Sequence of chain 1.A:
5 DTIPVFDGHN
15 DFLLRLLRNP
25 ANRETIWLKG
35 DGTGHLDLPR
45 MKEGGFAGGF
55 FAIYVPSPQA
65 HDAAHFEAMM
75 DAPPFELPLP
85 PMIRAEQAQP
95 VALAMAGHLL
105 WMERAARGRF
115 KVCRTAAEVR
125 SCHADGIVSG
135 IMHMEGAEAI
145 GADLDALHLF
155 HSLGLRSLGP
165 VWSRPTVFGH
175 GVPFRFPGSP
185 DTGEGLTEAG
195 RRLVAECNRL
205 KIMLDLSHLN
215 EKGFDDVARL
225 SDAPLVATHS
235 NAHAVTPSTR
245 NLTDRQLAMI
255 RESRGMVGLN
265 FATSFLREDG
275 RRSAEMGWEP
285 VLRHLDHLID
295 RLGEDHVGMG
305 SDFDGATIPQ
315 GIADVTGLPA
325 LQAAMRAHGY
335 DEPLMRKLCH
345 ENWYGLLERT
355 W

Binding-site contacts:
Ligand atom P contacts residue ASP306 of chain 1.A at 3.7 Å.
Ligand atom C2 contacts residue ZN1 of chain 1.D at 3.1 Å.
Ligand atom P contacts residue ZN1 of chain 1.E at 2.8 Å.
Ligand atom O31 contacts residue GLU139 of chain 1.A at 3.3 Å (salt-bridge).
Ligand atom O62 contacts residue HIS212 of chain 1.A at 3.2 Å (h-bond).
Ligand atom C1 contacts residue HIS65 of chain 1.A at 3.2 Å.
Ligand atom O61 contacts residue PHE178 of chain 1.A at 3.1 Å.
Ligand atom C6 contacts residue PHE269 of chain 1.A at 3.8 Å (hydrophobic).
Ligand atom O32 contacts residue TRP166 of chain 1.A at 2.7 Å (h-bond).
Ligand atom O61 contacts residue PHE269 of chain 1.A at 3.3 Å.
Ligand atom C4 contacts residue ASP306 of chain 1.A at 3.2 Å.
Ligand atom N1 contacts residue ASP15 of chain 1.A at 3.1 Å (salt-bridge).
Ligand atom N1 contacts residue ZN1 of chain 1.D at 2.3 Å.
Ligand atom O62 contacts residue ZN1 of chain 1.E at 2.2 Å.
Ligand atom O32 contacts residue HIS212 of chain 1.A at 3.0 Å (h-bond).
Ligand atom O32 contacts residue ZN1 of chain 1.E at 2.2 Å.
Ligand atom O32 contacts residue GLU139 of chain 1.A at 3.2 Å (salt-bridge).
Ligand atom O31 contacts residue ZN1 of chain 1.E at 2.4 Å.
Ligand atom O31 contacts residue HIS13 of chain 1.A at 3.2 Å (h-bond).
Ligand atom P contacts residue ZN1 of chain 1.D at 3.2 Å.
Ligand atom C6 contacts residue ZN1 of chain 1.E at 3.2 Å.
Ligand atom C5 contacts residue ASP306 of chain 1.A at 3.6 Å.
Ligand atom N1 contacts residue TYR58 of chain 1.A at 3.4 Å.
Ligand atom O31 contacts residue ASP306 of chain 1.A at 2.7 Å (salt-bridge).
Ligand atom C7 contacts residue PHE269 of chain 1.A at 3.8 Å (hydrophobic).
Ligand atom C1 contacts residue TYR58 of chain 1.A at 3.7 Å (hydrophobic).
Ligand atom C6 contacts residue HIS212 of chain 1.A at 3.5 Å.
Ligand atom O61 contacts residue HIS212 of chain 1.A at 3.1 Å.
Ligand atom C2 contacts residue ASP15 of chain 1.A at 3.4 Å.
Ligand atom O62 contacts residue HIS233 of chain 1.A at 3.2 Å (h-bond).
Ligand atom O61 contacts residue ARG244 of chain 1.A at 2.7 Å (salt-bridge).
Ligand atom O31 contacts residue ASP15 of chain 1.A at 3.1 Å (salt-bridge).
Ligand atom O62 contacts residue ASP306 of chain 1.A at 3.0 Å (salt-bridge).
Ligand atom O62 contacts residue ARG244 of chain 1.A at 3.0 Å (salt-bridge).
Ligand atom C4 contacts residue GLY309 of chain 1.A at 3.2 Å.
Ligand atom N1 contacts residue GLU139 of chain 1.A at 3.1 Å (salt-bridge).
Ligand atom C6 contacts residue ARG244 of chain 1.A at 3.6 Å.
Ligand atom C6 contacts residue ASP306 of chain 1.A at 3.5 Å.
Ligand atom O31 contacts residue HIS233 of chain 1.A at 3.5 Å (h-bond).
Ligand atom O31 contacts residue ZN1 of chain 1.D at 2.2 Å.

This protein binds this small molecule.
Small molecule (SMILES): C[C@H](N)[P](=O)(O)C[C@H](C)C(=O)O